The small molecule below binds the protein below.
Small molecule (SMILES): CC(=O)N[C@@H]1[C@@H](O)[C@H](O)[C@@H](CO)O[C@H]1O

Binding-site contacts:
Ligand atom C8 contacts residue ASN232 of chain 2.D at 3.3 Å.
Ligand atom O5 contacts residue ASN416 of chain 2.D at 2.4 Å (h-bond).
Ligand atom C3 contacts residue ASN416 of chain 2.D at 3.8 Å.
Ligand atom C8 contacts residue ASN416 of chain 2.D at 4.3 Å.
Ligand atom N2 contacts residue ASN416 of chain 2.D at 2.9 Å (h-bond).
Ligand atom C2 contacts residue ASN416 of chain 2.D at 2.5 Å.
Ligand atom C7 contacts residue ASN416 of chain 2.D at 3.2 Å.
Ligand atom C8 contacts residue NAG1 of chain 2.T at 3.3 Å.
Ligand atom C7 contacts residue ASN232 of chain 2.D at 4.0 Å.
Ligand atom C1 contacts residue ASN416 of chain 2.D at 1.4 Å.
Ligand atom C5 contacts residue ASN416 of chain 2.D at 3.7 Å.
Ligand atom C4 contacts residue ASN416 of chain 2.D at 4.2 Å.
Ligand atom O7 contacts residue ASN232 of chain 2.D at 4.0 Å.
Ligand atom O5 contacts residue PRO261 of chain 2.D at 3.9 Å.
Ligand atom O7 contacts residue ASN416 of chain 2.D at 3.3 Å (h-bond).

Sequence of chain 2.D:
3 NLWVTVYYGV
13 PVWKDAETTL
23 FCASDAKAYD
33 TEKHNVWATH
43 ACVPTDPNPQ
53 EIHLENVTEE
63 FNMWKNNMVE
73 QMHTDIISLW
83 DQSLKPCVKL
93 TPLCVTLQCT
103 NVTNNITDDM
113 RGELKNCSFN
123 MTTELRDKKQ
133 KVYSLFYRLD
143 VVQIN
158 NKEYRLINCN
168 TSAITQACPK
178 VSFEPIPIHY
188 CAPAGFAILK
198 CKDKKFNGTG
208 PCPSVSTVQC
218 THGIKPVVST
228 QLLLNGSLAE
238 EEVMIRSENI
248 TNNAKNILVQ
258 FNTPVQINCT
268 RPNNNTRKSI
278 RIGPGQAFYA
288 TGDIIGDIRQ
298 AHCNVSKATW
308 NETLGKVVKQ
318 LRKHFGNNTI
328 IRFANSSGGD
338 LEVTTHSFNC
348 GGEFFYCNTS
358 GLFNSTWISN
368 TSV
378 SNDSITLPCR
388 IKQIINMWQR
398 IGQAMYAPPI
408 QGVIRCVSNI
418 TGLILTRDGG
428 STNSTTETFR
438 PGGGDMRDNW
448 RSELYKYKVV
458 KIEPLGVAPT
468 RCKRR